Sequence of chain 1.D:
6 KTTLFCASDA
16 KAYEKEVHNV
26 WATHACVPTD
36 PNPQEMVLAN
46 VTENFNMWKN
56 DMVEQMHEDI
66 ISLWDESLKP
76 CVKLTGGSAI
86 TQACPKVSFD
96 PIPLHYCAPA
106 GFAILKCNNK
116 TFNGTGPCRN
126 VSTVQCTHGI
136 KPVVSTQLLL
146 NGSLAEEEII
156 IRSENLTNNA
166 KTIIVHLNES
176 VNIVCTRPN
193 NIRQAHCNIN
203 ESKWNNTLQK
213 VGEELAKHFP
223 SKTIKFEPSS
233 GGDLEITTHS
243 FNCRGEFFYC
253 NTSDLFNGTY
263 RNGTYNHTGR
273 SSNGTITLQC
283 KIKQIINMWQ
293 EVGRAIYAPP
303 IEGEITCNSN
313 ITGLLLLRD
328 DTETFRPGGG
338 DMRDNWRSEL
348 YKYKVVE

The protein below binds the small molecule below.
Small molecule (SMILES): CC(=O)N[C@@H]1[C@@H](O)[C@H](O)[C@@H](CO)O[C@H]1O

Binding-site contacts:
Ligand atom N2 contacts residue ASN160 of chain 1.D at 2.9 Å (h-bond).
Ligand atom C3 contacts residue ASN160 of chain 1.D at 3.8 Å.
Ligand atom C1 contacts residue THR162 of chain 1.D at 3.6 Å.
Ligand atom C5 contacts residue ASN160 of chain 1.D at 3.7 Å.
Ligand atom C2 contacts residue ASN160 of chain 1.D at 2.5 Å.
Ligand atom C4 contacts residue ASN160 of chain 1.D at 4.2 Å.
Ligand atom C5 contacts residue THR162 of chain 1.D at 3.5 Å.
Ligand atom C8 contacts residue ASN160 of chain 1.D at 3.4 Å.
Ligand atom C7 contacts residue ASN160 of chain 1.D at 3.6 Å.
Ligand atom O5 contacts residue ASN163 of chain 1.D at 4.0 Å.
Ligand atom O7 contacts residue ASN160 of chain 1.D at 4.4 Å.
Ligand atom C1 contacts residue ASN160 of chain 1.D at 1.4 Å.
Ligand atom C6 contacts residue THR162 of chain 1.D at 4.1 Å.
Ligand atom O5 contacts residue THR162 of chain 1.D at 3.5 Å (h-bond).
Ligand atom O5 contacts residue ASN160 of chain 1.D at 2.4 Å (h-bond).